The small molecule below binds the protein below.
Small molecule (SMILES): CC(=O)N[C@@H]1[C@@H](O)[C@H](O)[C@@H](CO)O[C@H]1O

Binding-site contacts:
Ligand atom C5 contacts residue ASN416 of chain 1.B at 3.7 Å.
Ligand atom C2 contacts residue SER418 of chain 1.B at 4.4 Å.
Ligand atom C1 contacts residue SER418 of chain 1.B at 3.2 Å.
Ligand atom C2 contacts residue ASN416 of chain 1.B at 2.5 Å.
Ligand atom N2 contacts residue ASN416 of chain 1.B at 2.9 Å (h-bond).
Ligand atom C6 contacts residue SER418 of chain 1.B at 3.9 Å.
Ligand atom O6 contacts residue HIS419 of chain 1.B at 4.3 Å.
Ligand atom O5 contacts residue SER418 of chain 1.B at 3.1 Å (h-bond).
Ligand atom C4 contacts residue SER418 of chain 1.B at 4.5 Å.
Ligand atom C7 contacts residue ASN416 of chain 1.B at 3.1 Å.
Ligand atom C1 contacts residue ASN416 of chain 1.B at 1.4 Å.
Ligand atom C4 contacts residue ASN416 of chain 1.B at 4.2 Å.
Ligand atom C8 contacts residue ASN416 of chain 1.B at 4.3 Å.
Ligand atom C3 contacts residue ASN416 of chain 1.B at 3.8 Å.
Ligand atom O7 contacts residue ASN416 of chain 1.B at 3.0 Å (h-bond).
Ligand atom O5 contacts residue HIS419 of chain 1.B at 4.0 Å.
Ligand atom O5 contacts residue ASN416 of chain 1.B at 2.4 Å (h-bond).
Ligand atom C5 contacts residue SER418 of chain 1.B at 3.2 Å.

Sequence of chain 1.B:
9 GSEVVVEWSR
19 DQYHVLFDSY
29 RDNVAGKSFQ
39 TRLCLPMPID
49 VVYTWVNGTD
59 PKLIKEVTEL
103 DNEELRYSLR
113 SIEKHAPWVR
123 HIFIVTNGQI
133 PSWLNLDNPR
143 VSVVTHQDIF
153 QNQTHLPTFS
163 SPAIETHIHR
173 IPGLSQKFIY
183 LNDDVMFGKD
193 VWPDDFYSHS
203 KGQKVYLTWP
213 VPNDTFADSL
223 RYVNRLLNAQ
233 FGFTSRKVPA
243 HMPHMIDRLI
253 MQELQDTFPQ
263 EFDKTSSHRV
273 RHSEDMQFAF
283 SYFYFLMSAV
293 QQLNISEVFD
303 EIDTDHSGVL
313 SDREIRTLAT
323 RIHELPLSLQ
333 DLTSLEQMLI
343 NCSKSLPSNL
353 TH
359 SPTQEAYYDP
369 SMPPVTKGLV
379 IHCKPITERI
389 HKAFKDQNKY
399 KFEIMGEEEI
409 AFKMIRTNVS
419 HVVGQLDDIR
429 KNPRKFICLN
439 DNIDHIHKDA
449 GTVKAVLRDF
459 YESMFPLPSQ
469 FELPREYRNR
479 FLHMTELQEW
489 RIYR